Binding-site contacts:
Ligand atom C6 contacts residue ASP144 of chain 1.A at 4.3 Å.
Ligand atom C3 contacts residue ASN108 of chain 1.A at 3.8 Å.
Ligand atom O6 contacts residue ASP144 of chain 1.A at 3.3 Å (salt-bridge).
Ligand atom C8 contacts residue TYR142 of chain 1.A at 4.3 Å (hydrophobic).
Ligand atom C7 contacts residue ASN108 of chain 1.A at 3.6 Å.
Ligand atom O4 contacts residue ASP144 of chain 1.A at 4.2 Å.
Ligand atom N2 contacts residue PHE118 of chain 1.A at 3.3 Å.
Ligand atom O3 contacts residue ASP144 of chain 1.A at 2.4 Å (salt-bridge).
Ligand atom C1 contacts residue PHE118 of chain 1.A at 4.3 Å (hydrophobic).
Ligand atom C2 contacts residue PHE118 of chain 1.A at 3.9 Å (hydrophobic).
Ligand atom C7 contacts residue CYS143 of chain 1.A at 3.6 Å (hydrophobic).
Ligand atom N2 contacts residue ASP144 of chain 1.A at 4.0 Å.
Ligand atom C8 contacts residue GLY107 of chain 1.A at 4.3 Å.
Ligand atom C8 contacts residue CYS143 of chain 1.A at 3.4 Å (hydrophobic).
Ligand atom O3 contacts residue PHE118 of chain 1.A at 3.8 Å.
Ligand atom C8 contacts residue PHE118 of chain 1.A at 3.6 Å (hydrophobic).
Ligand atom O7 contacts residue CYS143 of chain 1.A at 3.0 Å.
Ligand atom C8 contacts residue ASN108 of chain 1.A at 3.9 Å.
Ligand atom C7 contacts residue PHE118 of chain 1.A at 4.2 Å (hydrophobic).
Ligand atom O5 contacts residue ASP144 of chain 1.A at 3.8 Å.
Ligand atom C7 contacts residue ASN148 of chain 1.A at 3.7 Å.
Ligand atom C1 contacts residue ASN108 of chain 1.A at 1.5 Å.
Ligand atom C3 contacts residue ASP144 of chain 1.A at 3.2 Å.
Ligand atom C4 contacts residue ASP144 of chain 1.A at 3.5 Å.
Ligand atom O7 contacts residue ASP144 of chain 1.A at 2.4 Å (salt-bridge).
Ligand atom O3 contacts residue ASN148 of chain 1.A at 3.8 Å.
Ligand atom C3 contacts residue PHE118 of chain 1.A at 3.5 Å (hydrophobic).
Ligand atom O5 contacts residue ASN108 of chain 1.A at 2.4 Å (h-bond).
Ligand atom N2 contacts residue ASN108 of chain 1.A at 2.8 Å (h-bond).
Ligand atom O7 contacts residue ASN148 of chain 1.A at 3.3 Å (h-bond).
Ligand atom C7 contacts residue ASP144 of chain 1.A at 3.5 Å.
Ligand atom C8 contacts residue ASN148 of chain 1.A at 3.6 Å.
Ligand atom C1 contacts residue ASP144 of chain 1.A at 4.3 Å.
Ligand atom C4 contacts residue ASN108 of chain 1.A at 4.3 Å.
Ligand atom O7 contacts residue ASN108 of chain 1.A at 4.0 Å.
Ligand atom C8 contacts residue ASP144 of chain 1.A at 4.1 Å.
Ligand atom C5 contacts residue ASP144 of chain 1.A at 4.4 Å.
Ligand atom C5 contacts residue ASN108 of chain 1.A at 3.7 Å.
Ligand atom C2 contacts residue ASN108 of chain 1.A at 2.5 Å.
Ligand atom C2 contacts residue ASP144 of chain 1.A at 3.4 Å.

Sequence of chain 1.A:
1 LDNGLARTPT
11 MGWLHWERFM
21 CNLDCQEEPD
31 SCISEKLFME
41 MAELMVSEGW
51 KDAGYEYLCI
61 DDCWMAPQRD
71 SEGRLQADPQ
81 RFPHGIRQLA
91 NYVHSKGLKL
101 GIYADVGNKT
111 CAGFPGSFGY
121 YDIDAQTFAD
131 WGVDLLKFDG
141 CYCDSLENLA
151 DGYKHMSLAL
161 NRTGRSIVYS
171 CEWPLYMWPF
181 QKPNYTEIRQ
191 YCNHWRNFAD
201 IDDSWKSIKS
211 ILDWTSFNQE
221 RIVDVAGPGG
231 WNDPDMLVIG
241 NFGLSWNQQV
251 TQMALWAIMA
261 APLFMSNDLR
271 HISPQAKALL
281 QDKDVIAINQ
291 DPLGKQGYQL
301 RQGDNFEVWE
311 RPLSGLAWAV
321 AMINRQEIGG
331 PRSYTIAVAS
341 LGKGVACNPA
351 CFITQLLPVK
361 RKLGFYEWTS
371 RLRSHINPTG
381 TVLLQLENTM

This protein binds this small molecule.
Small molecule (SMILES): CC(=O)N[C@H]1[C@H](O[C@H]2[C@H](O)[C@@H](NC(C)=O)CO[C@@H]2CO)O[C@H](CO)[C@@H](O)[C@@H]1O